Binding-site contacts:
Ligand atom O contacts residue VAL76 of chain 1.NA at 3.4 Å (h-bond).
Ligand atom C contacts residue THR79 of chain 1.NA at 3.5 Å.
Ligand atom CE2 contacts residue ILE13 of chain 1.MA at 3.3 Å (hydrophobic).
Ligand atom OXT contacts residue GLN78 of chain 1.MA at 3.1 Å (h-bond).
Ligand atom OXT contacts residue GLU195 of chain 1.T at 3.8 Å.
Ligand atom CZ contacts residue ILE13 of chain 1.MA at 3.9 Å (hydrophobic).
Ligand atom CB contacts residue GLN78 of chain 1.MA at 3.6 Å.
Ligand atom CE2 contacts residue GLN12 of chain 1.MA at 3.8 Å.
Ligand atom C contacts residue GLY77 of chain 1.NA at 4.0 Å.
Ligand atom CD2 contacts residue GLN78 of chain 1.MA at 3.4 Å.
Ligand atom O contacts residue THR79 of chain 1.NA at 2.7 Å (h-bond).
Ligand atom CD2 contacts residue ILE13 of chain 1.MA at 3.5 Å (hydrophobic).
Ligand atom CE2 contacts residue GLN78 of chain 1.MA at 3.5 Å.
Ligand atom O contacts residue GLY77 of chain 1.NA at 3.8 Å.
Ligand atom CA contacts residue ILE13 of chain 1.MA at 3.6 Å (hydrophobic).
Ligand atom CE2 contacts residue ARG14 of chain 1.MA at 4.0 Å.
Ligand atom C contacts residue VAL76 of chain 1.NA at 3.9 Å (hydrophobic).
Ligand atom CE1 contacts residue VAL76 of chain 1.NA at 3.9 Å (hydrophobic).
Ligand atom CZ contacts residue MET15 of chain 1.MA at 3.7 Å (hydrophobic).
Ligand atom CE1 contacts residue MET15 of chain 1.MA at 3.7 Å (hydrophobic).
Ligand atom O contacts residue GLN78 of chain 1.NA at 2.9 Å (h-bond).
Ligand atom N contacts residue ILE13 of chain 1.MA at 2.9 Å (h-bond).
Ligand atom CZ contacts residue ARG14 of chain 1.MA at 3.8 Å.
Ligand atom CB contacts residue VAL76 of chain 1.NA at 3.4 Å (hydrophobic).
Ligand atom CD1 contacts residue VAL76 of chain 1.NA at 3.5 Å (hydrophobic).
Ligand atom CA contacts residue GLN78 of chain 1.MA at 3.7 Å.
Ligand atom OXT contacts residue PRO197 of chain 1.T at 3.6 Å.
Ligand atom OXT contacts residue GLN78 of chain 1.NA at 4.0 Å.
Ligand atom N contacts residue GLN78 of chain 1.MA at 2.9 Å (h-bond).
Ligand atom CA contacts residue THR79 of chain 1.NA at 3.6 Å.
Ligand atom CZ contacts residue LEU80 of chain 1.MA at 3.8 Å (hydrophobic).
Ligand atom N contacts residue GLU195 of chain 1.T at 2.9 Å (salt-bridge).
Ligand atom CE1 contacts residue ILE13 of chain 1.MA at 3.9 Å (hydrophobic).
Ligand atom CD1 contacts residue ILE13 of chain 1.MA at 3.5 Å (hydrophobic).
Ligand atom OXT contacts residue GLY77 of chain 1.NA at 3.9 Å.
Ligand atom C contacts residue GLN78 of chain 1.MA at 3.8 Å.
Ligand atom CG contacts residue VAL76 of chain 1.NA at 3.6 Å (hydrophobic).
Ligand atom CG contacts residue ILE13 of chain 1.MA at 3.4 Å (hydrophobic).
Ligand atom C contacts residue GLN78 of chain 1.NA at 3.7 Å.
Ligand atom CD2 contacts residue VAL76 of chain 1.NA at 3.5 Å (hydrophobic).

Sequence of chain 1.NA:
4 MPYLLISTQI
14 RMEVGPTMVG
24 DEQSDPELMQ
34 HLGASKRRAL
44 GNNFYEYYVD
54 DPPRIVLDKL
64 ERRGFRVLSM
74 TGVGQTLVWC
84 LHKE

Sequence of chain 1.T:
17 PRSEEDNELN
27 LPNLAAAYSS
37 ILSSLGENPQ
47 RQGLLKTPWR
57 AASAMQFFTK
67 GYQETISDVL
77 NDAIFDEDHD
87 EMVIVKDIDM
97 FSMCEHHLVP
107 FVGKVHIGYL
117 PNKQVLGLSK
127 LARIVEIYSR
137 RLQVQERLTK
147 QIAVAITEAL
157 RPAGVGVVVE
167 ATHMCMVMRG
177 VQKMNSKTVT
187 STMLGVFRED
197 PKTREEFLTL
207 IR

Sequence of chain 1.MA:
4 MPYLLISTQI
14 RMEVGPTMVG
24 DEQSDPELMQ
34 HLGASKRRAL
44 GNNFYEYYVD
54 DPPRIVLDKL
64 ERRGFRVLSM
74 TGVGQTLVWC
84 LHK

A small-molecule ligand and the protein it binds are described below.
Small molecule (SMILES): N[C@@H](Cc1ccccc1)C(=O)O